Sequence of chain 2.A:
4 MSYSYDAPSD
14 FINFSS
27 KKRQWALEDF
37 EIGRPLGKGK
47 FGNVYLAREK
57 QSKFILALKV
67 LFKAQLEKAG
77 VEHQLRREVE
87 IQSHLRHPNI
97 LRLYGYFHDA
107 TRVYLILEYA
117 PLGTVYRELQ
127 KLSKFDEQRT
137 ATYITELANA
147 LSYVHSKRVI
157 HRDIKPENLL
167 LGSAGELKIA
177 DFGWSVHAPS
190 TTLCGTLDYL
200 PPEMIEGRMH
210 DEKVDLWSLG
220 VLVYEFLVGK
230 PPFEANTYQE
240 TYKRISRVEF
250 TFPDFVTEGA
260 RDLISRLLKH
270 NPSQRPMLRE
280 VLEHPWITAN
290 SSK

Binding-site contacts:
Ligand atom PG contacts residue LYS65 of chain 2.A at 3.8 Å.
Ligand atom O2G contacts residue TRP180 of chain 2.A at 2.7 Å (h-bond).
Ligand atom O3G contacts residue GLY48 of chain 2.A at 2.8 Å (h-bond).
Ligand atom C4' contacts residue GLY43 of chain 2.A at 3.9 Å.
Ligand atom O1G contacts residue PHE47 of chain 2.A at 2.8 Å (h-bond).
Ligand atom O3G contacts residue LYS65 of chain 2.A at 3.9 Å.
Ligand atom O3G contacts residue LYS46 of chain 2.A at 3.7 Å.
Ligand atom N6 contacts residue GLU114 of chain 2.A at 2.6 Å (salt-bridge).
Ligand atom C8 contacts residue VAL50 of chain 2.A at 3.8 Å (hydrophobic).
Ligand atom O1A contacts residue GLY45 of chain 2.A at 3.8 Å.
Ligand atom O1A contacts residue VAL50 of chain 2.A at 3.9 Å.
Ligand atom C5' contacts residue LYS44 of chain 2.A at 3.8 Å.
Ligand atom O1A contacts residue LYS65 of chain 2.A at 3.3 Å.
Ligand atom PA contacts residue LYS65 of chain 2.A at 3.6 Å.
Ligand atom C8 contacts residue PHE178 of chain 2.A at 3.9 Å (hydrophobic).
Ligand atom O3G contacts residue PHE47 of chain 2.A at 3.8 Å.
Ligand atom O2B contacts residue PHE178 of chain 2.A at 3.2 Å.
Ligand atom N7 contacts residue VAL50 of chain 2.A at 3.9 Å.
Ligand atom C6 contacts residue GLU114 of chain 2.A at 3.8 Å.
Ligand atom O1G contacts residue GLY48 of chain 2.A at 3.5 Å (h-bond).
Ligand atom N1 contacts residue ALA116 of chain 2.A at 3.1 Å (h-bond).
Ligand atom PG contacts residue GLY48 of chain 2.A at 3.6 Å.
Ligand atom O1B contacts residue LYS65 of chain 2.A at 3.0 Å (salt-bridge).
Ligand atom C6 contacts residue LEU166 of chain 2.A at 3.9 Å (hydrophobic).
Ligand atom O2A contacts residue PHE178 of chain 2.A at 3.6 Å.
Ligand atom O2G contacts residue LYS65 of chain 2.A at 2.6 Å (salt-bridge).
Ligand atom C3' contacts residue PHE178 of chain 2.A at 3.6 Å (hydrophobic).
Ligand atom N6 contacts residue ALA63 of chain 2.A at 3.7 Å.
Ligand atom O5' contacts residue VAL50 of chain 2.A at 3.8 Å.
Ligand atom O1B contacts residue TRP180 of chain 2.A at 3.3 Å (h-bond).
Ligand atom C1' contacts residue LEU42 of chain 2.A at 3.8 Å (hydrophobic).
Ligand atom N6 contacts residue LEU97 of chain 2.A at 3.6 Å.
Ligand atom O3G contacts residue GLY45 of chain 2.A at 3.1 Å.
Ligand atom O2B contacts residue GLY179 of chain 2.A at 2.9 Å (h-bond).
Ligand atom O4' contacts residue GLY43 of chain 2.A at 3.3 Å.
Ligand atom O1G contacts residue LYS46 of chain 2.A at 3.4 Å (salt-bridge).
Ligand atom O2A contacts residue LYS65 of chain 2.A at 2.8 Å (salt-bridge).
Ligand atom C2 contacts residue ALA116 of chain 2.A at 3.4 Å (hydrophobic).
Ligand atom O3A contacts residue PHE178 of chain 2.A at 3.8 Å.
Ligand atom PG contacts residue PHE47 of chain 2.A at 3.9 Å.

A small-molecule ligand and the protein it binds are described below.
Small molecule (SMILES): Nc1ncnc2c1ncn2[C@@H]1O[C@H](CO[P](=O)(O)O[P](=O)(O)NP(=O)(O)O)[C@@H](O)[C@H]1O